Sequence of chain 1.A:
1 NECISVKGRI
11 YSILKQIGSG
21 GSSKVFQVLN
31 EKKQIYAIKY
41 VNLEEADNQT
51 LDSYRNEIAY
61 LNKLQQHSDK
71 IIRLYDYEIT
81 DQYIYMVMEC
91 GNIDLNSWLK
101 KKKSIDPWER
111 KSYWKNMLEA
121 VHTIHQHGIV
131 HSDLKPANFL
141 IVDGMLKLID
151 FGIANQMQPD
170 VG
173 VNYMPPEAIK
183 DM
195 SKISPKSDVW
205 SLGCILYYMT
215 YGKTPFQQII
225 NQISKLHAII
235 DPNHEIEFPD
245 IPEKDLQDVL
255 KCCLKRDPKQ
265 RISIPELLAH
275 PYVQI

A small-molecule ligand and the protein it binds are described below.
Small molecule (SMILES): CN1CCC(Oc2ccc(-c3[nH]nc4cccc(OCC5CCCCC5)c34)cc2)CC1

Binding-site contacts:
Ligand atom C23 contacts residue ILE17 of chain 1.A at 3.4 Å (hydrophobic).
Ligand atom C09 contacts residue LEU140 of chain 1.A at 3.8 Å (hydrophobic).
Ligand atom C24 contacts residue PRO159 of chain 1.A at 3.8 Å (hydrophobic).
Ligand atom N12 contacts residue GLY91 of chain 1.A at 3.1 Å (h-bond).
Ligand atom N13 contacts residue GLU89 of chain 1.A at 2.7 Å (salt-bridge).
Ligand atom C11 contacts residue LEU140 of chain 1.A at 3.6 Å (hydrophobic).
Ligand atom C28 contacts residue GLY91 of chain 1.A at 3.4 Å.
Ligand atom C03 contacts residue TPO161 of chain 1.A at 3.6 Å.
Ligand atom C16 contacts residue MET88 of chain 1.A at 3.8 Å (hydrophobic).
Ligand atom N12 contacts residue ALA37 of chain 1.A at 3.8 Å.
Ligand atom N13 contacts residue ALA37 of chain 1.A at 3.3 Å.
Ligand atom C14 contacts residue ILE72 of chain 1.A at 3.8 Å (hydrophobic).
Ligand atom C23 contacts residue PRO159 of chain 1.A at 3.7 Å (hydrophobic).
Ligand atom N13 contacts residue LEU140 of chain 1.A at 3.5 Å.
Ligand atom O06 contacts residue ASP94 of chain 1.A at 3.7 Å.
Ligand atom C14 contacts residue ALA37 of chain 1.A at 3.6 Å (hydrophobic).
Ligand atom O06 contacts residue ASN92 of chain 1.A at 3.8 Å.
Ligand atom C30 contacts residue ILE17 of chain 1.A at 3.7 Å (hydrophobic).
Ligand atom C10 contacts residue LEU140 of chain 1.A at 3.8 Å (hydrophobic).
Ligand atom C29 contacts residue GLY91 of chain 1.A at 3.4 Å.
Ligand atom N12 contacts residue CYS90 of chain 1.A at 3.6 Å.
Ligand atom C08 contacts residue ASP94 of chain 1.A at 3.8 Å.
Ligand atom O06 contacts residue ILE93 of chain 1.A at 3.4 Å.
Ligand atom C15 contacts residue ILE72 of chain 1.A at 3.7 Å (hydrophobic).
Ligand atom C10 contacts residue ILE17 of chain 1.A at 3.6 Å (hydrophobic).
Ligand atom C24 contacts residue ASP94 of chain 1.A at 3.4 Å.
Ligand atom C07 contacts residue ILE93 of chain 1.A at 3.9 Å (hydrophobic).
Ligand atom C26 contacts residue ALA137 of chain 1.A at 3.7 Å (hydrophobic).
Ligand atom C28 contacts residue ILE17 of chain 1.A at 3.6 Å (hydrophobic).
Ligand atom N12 contacts residue GLU89 of chain 1.A at 3.5 Å (salt-bridge).
Ligand atom C01 contacts residue SER97 of chain 1.A at 3.5 Å.
Ligand atom C14 contacts residue GLU89 of chain 1.A at 3.8 Å.
Ligand atom N13 contacts residue ILE72 of chain 1.A at 3.5 Å.
Ligand atom N13 contacts residue CYS90 of chain 1.A at 3.8 Å.
Ligand atom C17 contacts residue ILE149 of chain 1.A at 3.6 Å (hydrophobic).
Ligand atom N12 contacts residue LEU140 of chain 1.A at 3.2 Å.
Ligand atom C22 contacts residue ILE17 of chain 1.A at 3.6 Å (hydrophobic).
Ligand atom N02 contacts residue TPO161 of chain 1.A at 3.4 Å (h-bond).
Ligand atom C16 contacts residue ILE149 of chain 1.A at 3.7 Å (hydrophobic).
Ligand atom C01 contacts residue TPO161 of chain 1.A at 3.4 Å.